This protein binds this small molecule.
Small molecule (SMILES): CC(=O)N[C@@H]1[C@@H](O)[C@H](O)[C@@H](CO)O[C@H]1O

Sequence of chain 1.A:
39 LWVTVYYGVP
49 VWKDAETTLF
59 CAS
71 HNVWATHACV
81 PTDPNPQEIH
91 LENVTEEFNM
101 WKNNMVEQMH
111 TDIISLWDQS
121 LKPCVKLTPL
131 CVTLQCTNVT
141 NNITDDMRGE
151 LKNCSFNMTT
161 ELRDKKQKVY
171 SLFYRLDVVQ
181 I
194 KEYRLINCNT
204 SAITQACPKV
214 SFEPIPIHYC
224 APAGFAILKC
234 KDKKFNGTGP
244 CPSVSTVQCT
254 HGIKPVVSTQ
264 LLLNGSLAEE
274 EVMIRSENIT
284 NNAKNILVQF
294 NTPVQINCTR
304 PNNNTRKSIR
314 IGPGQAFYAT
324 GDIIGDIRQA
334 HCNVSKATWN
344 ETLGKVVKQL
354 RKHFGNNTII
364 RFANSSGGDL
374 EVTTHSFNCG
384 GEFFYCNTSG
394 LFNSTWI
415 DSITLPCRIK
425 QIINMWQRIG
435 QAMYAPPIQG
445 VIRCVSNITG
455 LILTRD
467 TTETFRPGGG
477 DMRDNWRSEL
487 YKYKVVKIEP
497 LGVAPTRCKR

Binding-site contacts:
Ligand atom N2 contacts residue LEU172 of chain 1.A at 4.3 Å.
Ligand atom C1 contacts residue TYR170 of chain 1.A at 4.1 Å (hydrophobic).
Ligand atom O5 contacts residue ASN153 of chain 1.A at 2.5 Å (h-bond).
Ligand atom N2 contacts residue ASN153 of chain 1.A at 2.9 Å (h-bond).
Ligand atom C7 contacts residue ASN141 of chain 1.A at 3.8 Å.
Ligand atom C8 contacts residue ASN153 of chain 1.A at 4.5 Å.
Ligand atom C1 contacts residue ASN153 of chain 1.A at 1.5 Å.
Ligand atom C2 contacts residue ASN153 of chain 1.A at 2.5 Å.
Ligand atom C7 contacts residue LEU172 of chain 1.A at 4.3 Å (hydrophobic).
Ligand atom C7 contacts residue ASN153 of chain 1.A at 3.3 Å.
Ligand atom C8 contacts residue LEU172 of chain 1.A at 3.9 Å (hydrophobic).
Ligand atom C8 contacts residue ASN141 of chain 1.A at 4.2 Å.
Ligand atom C8 contacts residue VAL139 of chain 1.A at 3.8 Å (hydrophobic).
Ligand atom O6 contacts residue TYR170 of chain 1.A at 4.5 Å.
Ligand atom O7 contacts residue ASN141 of chain 1.A at 3.3 Å (h-bond).
Ligand atom C5 contacts residue TYR170 of chain 1.A at 4.4 Å (hydrophobic).
Ligand atom C3 contacts residue ASN153 of chain 1.A at 3.9 Å.
Ligand atom C4 contacts residue ASN153 of chain 1.A at 4.3 Å.
Ligand atom C3 contacts residue TYR170 of chain 1.A at 4.5 Å (hydrophobic).
Ligand atom C5 contacts residue ASN153 of chain 1.A at 3.8 Å.
Ligand atom O7 contacts residue ASN153 of chain 1.A at 3.4 Å (h-bond).